Binding-site contacts:
Ligand atom N2 contacts residue PHE43 of chain 1.A at 4.4 Å.
Ligand atom O5 contacts residue THR47 of chain 1.A at 3.9 Å.
Ligand atom C2 contacts residue GLU52 of chain 1.A at 4.2 Å.
Ligand atom C5 contacts residue SER48 of chain 1.A at 4.4 Å.
Ligand atom C3 contacts residue ASN45 of chain 1.A at 3.8 Å.
Ligand atom C6 contacts residue THR47 of chain 1.A at 3.6 Å.
Ligand atom C5 contacts residue ASN45 of chain 1.A at 3.6 Å.
Ligand atom O5 contacts residue GLU52 of chain 1.A at 3.8 Å.
Ligand atom C7 contacts residue PHE43 of chain 1.A at 4.0 Å (hydrophobic).
Ligand atom O7 contacts residue GLU52 of chain 1.A at 3.8 Å.
Ligand atom O5 contacts residue ASN45 of chain 1.A at 2.2 Å (h-bond).
Ligand atom C1 contacts residue THR47 of chain 1.A at 4.2 Å.
Ligand atom O7 contacts residue ASN45 of chain 1.A at 4.0 Å.
Ligand atom N2 contacts residue ASN45 of chain 1.A at 2.9 Å (h-bond).
Ligand atom C6 contacts residue SER48 of chain 1.A at 3.9 Å.
Ligand atom C1 contacts residue ASN45 of chain 1.A at 1.4 Å.
Ligand atom O6 contacts residue SER48 of chain 1.A at 3.5 Å.
Ligand atom C8 contacts residue TYR30 of chain 1.A at 3.6 Å (hydrophobic).
Ligand atom C1 contacts residue SER48 of chain 1.A at 4.4 Å.
Ligand atom C7 contacts residue GLU52 of chain 1.A at 4.5 Å.
Ligand atom O5 contacts residue SER48 of chain 1.A at 3.6 Å.
Ligand atom O6 contacts residue GLU52 of chain 1.A at 4.5 Å.
Ligand atom C7 contacts residue ASN45 of chain 1.A at 3.7 Å.
Ligand atom O7 contacts residue PHE43 of chain 1.A at 4.1 Å.
Ligand atom C1 contacts residue GLU52 of chain 1.A at 4.2 Å.
Ligand atom C4 contacts residue ASN45 of chain 1.A at 4.2 Å.
Ligand atom C8 contacts residue PHE43 of chain 1.A at 3.9 Å (hydrophobic).
Ligand atom C5 contacts residue THR47 of chain 1.A at 3.6 Å.
Ligand atom C2 contacts residue ASN45 of chain 1.A at 2.4 Å.

Sequence of chain 1.A:
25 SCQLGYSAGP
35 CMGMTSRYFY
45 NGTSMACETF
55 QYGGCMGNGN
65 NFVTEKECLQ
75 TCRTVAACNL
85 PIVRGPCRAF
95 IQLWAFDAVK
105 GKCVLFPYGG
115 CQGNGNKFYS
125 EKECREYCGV

A small-molecule ligand and the protein it binds are described below.
Small molecule (SMILES): CC(=O)N[C@@H]1[C@@H](O)[C@H](O)[C@@H](CO)O[C@H]1O